Binding-site contacts:
Ligand atom O contacts residue ASN39 of chain 1.A at 3.5 Å (h-bond).
Ligand atom N contacts residue SER17 of chain 1.A at 3.8 Å.
Ligand atom NE2 contacts residue THR80 of chain 1.A at 4.0 Å.
Ligand atom O contacts residue SER17 of chain 1.A at 3.3 Å (h-bond).
Ligand atom O contacts residue SER35 of chain 1.A at 4.0 Å.
Ligand atom NH2 contacts residue ALA107 of chain 2.B at 3.8 Å.
Ligand atom CG2 contacts residue VAL37 of chain 1.A at 3.9 Å (hydrophobic).
Ligand atom N contacts residue ARG74 of chain 1.A at 3.7 Å.
Ligand atom CG1 contacts residue ASN39 of chain 1.A at 3.8 Å.
Ligand atom CB contacts residue TRP110 of chain 2.B at 3.6 Å (hydrophobic).
Ligand atom CB contacts residue TRP69 of chain 1.A at 3.9 Å (hydrophobic).
Ligand atom NE2 contacts residue TRP69 of chain 1.A at 4.0 Å.
Ligand atom CB contacts residue TRP110 of chain 2.B at 3.9 Å (hydrophobic).
Ligand atom SG contacts residue TRP110 of chain 2.B at 3.3 Å.
Ligand atom NE contacts residue ALA107 of chain 2.B at 3.7 Å.
Ligand atom OE1 contacts residue TRP69 of chain 1.A at 3.8 Å.
Ligand atom CA contacts residue ARG74 of chain 1.A at 4.0 Å.
Ligand atom O contacts residue ARG74 of chain 1.A at 3.1 Å (salt-bridge).
Ligand atom CG contacts residue TYR44 of chain 1.A at 3.4 Å (hydrophobic).
Ligand atom NE2 contacts residue TRP98 of chain 1.A at 3.4 Å.
Ligand atom O contacts residue LEU15 of chain 1.A at 4.0 Å.
Ligand atom O contacts residue SER42 of chain 1.A at 3.7 Å.
Ligand atom OE1 contacts residue ARG74 of chain 1.A at 3.1 Å (salt-bridge).
Ligand atom CG contacts residue ARG74 of chain 1.A at 3.3 Å.
Ligand atom NH2 contacts residue THR105 of chain 2.B at 3.9 Å.
Ligand atom CD contacts residue ARG74 of chain 1.A at 3.6 Å.
Ligand atom CB contacts residue TRP110 of chain 2.B at 4.0 Å (hydrophobic).
Ligand atom CE1 contacts residue SER78 of chain 1.A at 3.9 Å.
Ligand atom CD contacts residue THR80 of chain 1.A at 3.6 Å.
Ligand atom CB contacts residue TYR44 of chain 1.A at 3.8 Å (hydrophobic).
Ligand atom OE1 contacts residue LEU100 of chain 1.A at 3.6 Å.
Ligand atom CG contacts residue TRP69 of chain 1.A at 4.0 Å (hydrophobic).
Ligand atom CE contacts residue ARG74 of chain 1.A at 3.8 Å.
Ligand atom CE1 contacts residue TRP69 of chain 1.A at 3.6 Å (hydrophobic).
Ligand atom CB contacts residue TRP69 of chain 1.A at 3.4 Å (hydrophobic).
Ligand atom CA contacts residue SER17 of chain 1.A at 3.9 Å.
Ligand atom OE1 contacts residue THR80 of chain 1.A at 2.5 Å (h-bond).
Ligand atom O contacts residue SER35 of chain 1.A at 3.8 Å.
Ligand atom NE2 contacts residue SER78 of chain 1.A at 3.1 Å (h-bond).
Ligand atom C contacts residue ARG74 of chain 1.A at 4.0 Å.

The protein below binds the small molecule below.
Small molecule (SMILES): CSCC[C@H](NC(=O)CNC(=O)[C@@H]1CSSC[C@H](NC(=O)[C@@H](N)CCCN=C(N)N)C(=O)N[C@@H](CS)C(=O)N[C@@H](CC2=NC=NC2)C(=O)N2CCC[C@H]2C(=O)N[C@@H](CCC(N)=O)C(=O)N1)C(=O)N[C@H](C(=O)N[C@@H](CCC(=O)O)C(=O)N[C@@H](CCC(=O)O)C(=O)N[C@H](C=O)CS)C(C)C

Sequence of chain 1.A:
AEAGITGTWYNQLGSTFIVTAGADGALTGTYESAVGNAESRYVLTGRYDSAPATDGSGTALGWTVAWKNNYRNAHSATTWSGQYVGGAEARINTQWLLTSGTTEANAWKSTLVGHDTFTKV

Sequence of chain 2.B:
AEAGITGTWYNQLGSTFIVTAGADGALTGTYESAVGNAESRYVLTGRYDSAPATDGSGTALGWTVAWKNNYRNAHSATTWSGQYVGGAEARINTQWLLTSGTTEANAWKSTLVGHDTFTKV